This small molecule binds to this protein.
Small molecule (SMILES): CC(=O)N[C@@H]1[C@@H](O)[C@H](O)[C@@H](CO)O[C@H]1O

Sequence of chain 1.I:
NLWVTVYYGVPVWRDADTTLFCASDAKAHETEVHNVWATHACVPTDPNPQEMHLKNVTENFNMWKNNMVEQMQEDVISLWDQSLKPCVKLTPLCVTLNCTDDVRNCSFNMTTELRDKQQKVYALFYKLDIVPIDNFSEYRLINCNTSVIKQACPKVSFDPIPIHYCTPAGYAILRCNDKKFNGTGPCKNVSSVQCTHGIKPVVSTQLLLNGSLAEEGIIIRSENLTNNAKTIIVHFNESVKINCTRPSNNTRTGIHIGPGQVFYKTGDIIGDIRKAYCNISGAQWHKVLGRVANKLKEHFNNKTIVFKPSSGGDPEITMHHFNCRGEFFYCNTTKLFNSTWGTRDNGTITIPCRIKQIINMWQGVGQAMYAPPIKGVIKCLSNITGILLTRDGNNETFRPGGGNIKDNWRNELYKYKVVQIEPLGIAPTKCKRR

Binding-site contacts:
Ligand atom O5 contacts residue THR366 of chain 1.I at 4.0 Å.
Ligand atom O7 contacts residue THR366 of chain 1.I at 3.6 Å (h-bond).
Ligand atom C2 contacts residue ASN364 of chain 1.I at 2.5 Å.
Ligand atom C1 contacts residue THR366 of chain 1.I at 3.7 Å.
Ligand atom C4 contacts residue ASN364 of chain 1.I at 4.2 Å.
Ligand atom C8 contacts residue THR350 of chain 1.I at 3.9 Å.
Ligand atom C5 contacts residue THR366 of chain 1.I at 4.1 Å.
Ligand atom N2 contacts residue ASN364 of chain 1.I at 2.9 Å (h-bond).
Ligand atom O5 contacts residue ASN364 of chain 1.I at 2.4 Å (h-bond).
Ligand atom O6 contacts residue THR366 of chain 1.I at 4.3 Å.
Ligand atom C5 contacts residue ASN364 of chain 1.I at 3.7 Å.
Ligand atom C3 contacts residue ASN364 of chain 1.I at 3.8 Å.
Ligand atom C7 contacts residue ASN364 of chain 1.I at 3.5 Å.
Ligand atom C1 contacts residue ASN364 of chain 1.I at 1.4 Å.
Ligand atom O7 contacts residue ASN364 of chain 1.I at 3.6 Å (h-bond).
Ligand atom C8 contacts residue MET351 of chain 1.I at 3.6 Å (hydrophobic).